Binding-site contacts:
Ligand atom C8 contacts residue ASP204 of chain 1.C at 3.3 Å.
Ligand atom O3 contacts residue GLY200 of chain 1.C at 3.6 Å.
Ligand atom O3 contacts residue ASP204 of chain 1.C at 4.0 Å.
Ligand atom O4 contacts residue TYR174 of chain 1.C at 3.4 Å.
Ligand atom C6 contacts residue PHE165 of chain 1.C at 3.4 Å (hydrophobic).
Ligand atom O6 contacts residue TRP199 of chain 1.C at 3.6 Å.
Ligand atom C2 contacts residue ASP204 of chain 1.C at 3.7 Å.
Ligand atom C4 contacts residue ASP203 of chain 1.C at 3.6 Å.
Ligand atom C8 contacts residue GLY201 of chain 1.C at 3.7 Å.
Ligand atom C7 contacts residue ASP204 of chain 1.C at 3.5 Å.
Ligand atom C7 contacts residue ARG244 of chain 1.C at 3.7 Å.
Ligand atom C2 contacts residue TYR171 of chain 1.C at 3.9 Å (hydrophobic).
Ligand atom O6 contacts residue TYR171 of chain 1.C at 3.7 Å.
Ligand atom C7 contacts residue GLY201 of chain 1.C at 3.6 Å.
Ligand atom O3 contacts residue ASP203 of chain 1.C at 2.6 Å (salt-bridge).
Ligand atom C8 contacts residue PHE245 of chain 1.C at 3.9 Å (hydrophobic).
Ligand atom C8 contacts residue ILE248 of chain 1.C at 3.9 Å (hydrophobic).
Ligand atom O7 contacts residue ARG244 of chain 1.C at 2.7 Å (salt-bridge).
Ligand atom C3 contacts residue TYR171 of chain 1.C at 3.7 Å (hydrophobic).
Ligand atom C6 contacts residue TYR174 of chain 1.C at 3.8 Å (hydrophobic).
Ligand atom N2 contacts residue ASP204 of chain 1.C at 2.7 Å (salt-bridge).
Ligand atom O7 contacts residue GLY201 of chain 1.C at 4.0 Å.
Ligand atom O3 contacts residue GLY201 of chain 1.C at 2.9 Å (h-bond).
Ligand atom C5 contacts residue TYR174 of chain 1.C at 3.8 Å (hydrophobic).
Ligand atom O4 contacts residue GOL1 of chain 1.EA at 3.6 Å.
Ligand atom O3 contacts residue GOL1 of chain 1.EA at 3.6 Å.
Ligand atom O4 contacts residue ASP203 of chain 1.C at 2.7 Å (salt-bridge).
Ligand atom O5 contacts residue TYR171 of chain 1.C at 3.9 Å.
Ligand atom C4 contacts residue TRP199 of chain 1.C at 3.8 Å (hydrophobic).
Ligand atom C2 contacts residue TRP199 of chain 1.C at 3.8 Å (hydrophobic).
Ligand atom C5 contacts residue TYR171 of chain 1.C at 3.8 Å (hydrophobic).
Ligand atom O7 contacts residue PHE245 of chain 1.C at 4.0 Å.
Ligand atom C3 contacts residue ASP203 of chain 1.C at 3.4 Å.
Ligand atom C1 contacts residue TYR171 of chain 1.C at 3.3 Å (hydrophobic).
Ligand atom N2 contacts residue GLY201 of chain 1.C at 3.6 Å.
Ligand atom C4 contacts residue TYR171 of chain 1.C at 4.0 Å (hydrophobic).
Ligand atom N2 contacts residue TYR171 of chain 1.C at 4.0 Å.
Ligand atom O7 contacts residue TRP199 of chain 1.C at 3.9 Å.
Ligand atom O6 contacts residue PHE165 of chain 1.C at 3.6 Å.
Ligand atom C3 contacts residue ASP204 of chain 1.C at 3.8 Å.

A small-molecule ligand and the protein it binds are described below.
Small molecule (SMILES): CC(=O)N[C@@H]1[C@@H](O)[C@H](O[C@@H]2O[C@H](CO)[C@@H](O[C@@H]3O[C@H](CO)[C@@H](O)[C@H](O)[C@H]3NC(C)=O)[C@H](O)[C@H]2NC(C)=O)[C@@H](CO)O[C@H]1O

Sequence of chain 1.C:
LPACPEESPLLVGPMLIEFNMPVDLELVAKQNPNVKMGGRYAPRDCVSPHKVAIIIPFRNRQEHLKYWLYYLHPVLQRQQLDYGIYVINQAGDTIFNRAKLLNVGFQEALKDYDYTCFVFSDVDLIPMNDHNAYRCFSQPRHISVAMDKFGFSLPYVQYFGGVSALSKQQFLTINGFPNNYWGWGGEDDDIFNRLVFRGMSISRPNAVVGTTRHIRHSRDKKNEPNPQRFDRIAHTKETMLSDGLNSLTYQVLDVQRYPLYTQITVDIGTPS